Binding-site contacts:
Ligand atom C5 contacts residue ASN616 of chain 1.A at 3.5 Å.
Ligand atom N2 contacts residue ASN616 of chain 1.A at 3.0 Å (h-bond).
Ligand atom C4 contacts residue ASN616 of chain 1.A at 4.1 Å.
Ligand atom C1 contacts residue ASN616 of chain 1.A at 1.4 Å.
Ligand atom C2 contacts residue ASN616 of chain 1.A at 2.5 Å.
Ligand atom C7 contacts residue ASN616 of chain 1.A at 3.6 Å.
Ligand atom O7 contacts residue ASN616 of chain 1.A at 3.6 Å.
Ligand atom O5 contacts residue ASN616 of chain 1.A at 2.2 Å (h-bond).
Ligand atom C3 contacts residue ASN616 of chain 1.A at 3.8 Å.

Sequence of chain 1.A:
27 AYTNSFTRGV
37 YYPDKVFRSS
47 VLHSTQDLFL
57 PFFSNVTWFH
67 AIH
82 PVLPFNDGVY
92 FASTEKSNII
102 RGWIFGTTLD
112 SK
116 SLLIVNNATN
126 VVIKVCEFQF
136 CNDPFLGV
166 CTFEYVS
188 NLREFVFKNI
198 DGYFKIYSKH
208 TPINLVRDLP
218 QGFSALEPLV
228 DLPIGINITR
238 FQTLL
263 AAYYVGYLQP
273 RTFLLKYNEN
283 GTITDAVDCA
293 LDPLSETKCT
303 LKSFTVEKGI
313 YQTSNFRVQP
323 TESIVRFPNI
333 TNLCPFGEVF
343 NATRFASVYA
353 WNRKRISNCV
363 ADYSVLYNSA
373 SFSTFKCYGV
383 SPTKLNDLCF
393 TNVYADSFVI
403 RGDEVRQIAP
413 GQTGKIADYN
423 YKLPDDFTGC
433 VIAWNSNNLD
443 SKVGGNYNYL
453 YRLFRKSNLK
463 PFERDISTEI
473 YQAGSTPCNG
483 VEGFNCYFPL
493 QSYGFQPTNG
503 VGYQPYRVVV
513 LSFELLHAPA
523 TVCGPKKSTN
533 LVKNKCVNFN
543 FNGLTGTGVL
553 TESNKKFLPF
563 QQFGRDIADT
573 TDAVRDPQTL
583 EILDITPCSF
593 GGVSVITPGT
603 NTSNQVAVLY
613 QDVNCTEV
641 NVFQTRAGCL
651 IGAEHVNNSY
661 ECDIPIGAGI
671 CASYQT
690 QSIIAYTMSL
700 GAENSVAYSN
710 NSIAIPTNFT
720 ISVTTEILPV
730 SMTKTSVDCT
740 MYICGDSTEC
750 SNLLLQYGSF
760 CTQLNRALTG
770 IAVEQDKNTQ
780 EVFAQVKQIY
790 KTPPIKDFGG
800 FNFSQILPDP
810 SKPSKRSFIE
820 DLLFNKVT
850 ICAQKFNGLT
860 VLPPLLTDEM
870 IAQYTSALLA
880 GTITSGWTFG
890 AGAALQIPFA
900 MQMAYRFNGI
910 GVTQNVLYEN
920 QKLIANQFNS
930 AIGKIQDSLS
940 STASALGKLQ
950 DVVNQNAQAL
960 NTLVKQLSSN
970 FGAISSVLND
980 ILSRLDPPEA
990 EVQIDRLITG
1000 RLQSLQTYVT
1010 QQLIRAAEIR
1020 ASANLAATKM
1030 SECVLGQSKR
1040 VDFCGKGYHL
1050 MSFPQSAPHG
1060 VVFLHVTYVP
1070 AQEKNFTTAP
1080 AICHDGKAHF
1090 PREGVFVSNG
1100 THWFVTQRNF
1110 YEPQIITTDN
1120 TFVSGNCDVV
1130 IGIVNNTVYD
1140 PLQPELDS

The protein below binds the small molecule below.
Small molecule (SMILES): CC(=O)N[C@@H]1[C@@H](O)[C@H](O)[C@@H](CO)O[C@H]1O